The small molecule below binds the protein below.
Small molecule (SMILES): CC(=O)N[C@@H]1[C@@H](O)[C@H](O)[C@@H](CO)O[C@H]1O

Binding-site contacts:
Ligand atom C3 contacts residue ASN546 of chain 1.C at 3.5 Å.
Ligand atom C8 contacts residue ASN546 of chain 1.C at 4.1 Å.
Ligand atom O6 contacts residue ASN546 of chain 1.C at 2.7 Å (h-bond).
Ligand atom C4 contacts residue ASN546 of chain 1.C at 3.3 Å.
Ligand atom C1 contacts residue ASN546 of chain 1.C at 1.4 Å.
Ligand atom C8 contacts residue ARG543 of chain 1.C at 3.4 Å.
Ligand atom O3 contacts residue ASN546 of chain 1.C at 4.5 Å.
Ligand atom C5 contacts residue ASN546 of chain 1.C at 3.1 Å.
Ligand atom C6 contacts residue ASN546 of chain 1.C at 3.3 Å.
Ligand atom O3 contacts residue ARG543 of chain 1.C at 3.7 Å.
Ligand atom C2 contacts residue ASN546 of chain 1.C at 2.5 Å.
Ligand atom C7 contacts residue ASN546 of chain 1.C at 4.3 Å.
Ligand atom O5 contacts residue ASN546 of chain 1.C at 2.4 Å (h-bond).
Ligand atom N2 contacts residue ASN546 of chain 1.C at 3.6 Å.
Ligand atom C7 contacts residue ARG543 of chain 1.C at 4.5 Å.
Ligand atom C2 contacts residue ARG543 of chain 1.C at 4.2 Å.

Sequence of chain 1.C:
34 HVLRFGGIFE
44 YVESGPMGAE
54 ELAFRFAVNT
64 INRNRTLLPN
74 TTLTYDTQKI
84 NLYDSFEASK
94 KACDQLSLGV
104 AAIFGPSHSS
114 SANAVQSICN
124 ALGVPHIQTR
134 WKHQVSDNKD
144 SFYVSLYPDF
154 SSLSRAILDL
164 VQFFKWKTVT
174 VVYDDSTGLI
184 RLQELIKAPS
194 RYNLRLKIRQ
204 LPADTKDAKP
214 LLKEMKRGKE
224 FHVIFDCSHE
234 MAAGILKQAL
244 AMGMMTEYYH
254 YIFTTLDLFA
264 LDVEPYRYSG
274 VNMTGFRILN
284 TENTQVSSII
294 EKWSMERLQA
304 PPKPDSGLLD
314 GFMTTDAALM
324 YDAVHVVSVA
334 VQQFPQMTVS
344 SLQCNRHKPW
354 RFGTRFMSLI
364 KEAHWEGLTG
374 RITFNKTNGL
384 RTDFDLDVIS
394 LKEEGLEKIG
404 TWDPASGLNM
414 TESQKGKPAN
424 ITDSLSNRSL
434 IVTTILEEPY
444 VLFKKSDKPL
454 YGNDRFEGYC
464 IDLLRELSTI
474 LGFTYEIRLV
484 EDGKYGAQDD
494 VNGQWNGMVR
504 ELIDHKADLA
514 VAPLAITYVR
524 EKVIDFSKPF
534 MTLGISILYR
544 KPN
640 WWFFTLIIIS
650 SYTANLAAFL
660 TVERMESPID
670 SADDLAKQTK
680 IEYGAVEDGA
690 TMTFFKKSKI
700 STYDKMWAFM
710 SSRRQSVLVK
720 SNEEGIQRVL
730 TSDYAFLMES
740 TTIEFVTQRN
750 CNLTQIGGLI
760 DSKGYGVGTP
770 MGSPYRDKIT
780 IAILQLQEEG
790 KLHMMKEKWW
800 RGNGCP